Binding-site contacts:
Ligand atom O5 contacts residue ASN146 of chain 1.A at 2.3 Å (h-bond).
Ligand atom C5 contacts residue ILE313 of chain 1.A at 3.8 Å (hydrophobic).
Ligand atom C8 contacts residue VAL138 of chain 1.A at 3.8 Å (hydrophobic).
Ligand atom N2 contacts residue ASN146 of chain 1.A at 3.0 Å (h-bond).
Ligand atom O7 contacts residue PRO96 of chain 1.A at 3.9 Å.
Ligand atom C1 contacts residue ASN146 of chain 1.A at 1.4 Å.
Ligand atom C8 contacts residue LEU145 of chain 1.A at 3.7 Å (hydrophobic).
Ligand atom C3 contacts residue ASN146 of chain 1.A at 3.8 Å.
Ligand atom O7 contacts residue ASN244 of chain 1.A at 3.4 Å (h-bond).
Ligand atom O5 contacts residue SER314 of chain 1.A at 4.5 Å.
Ligand atom C7 contacts residue VAL138 of chain 1.A at 4.1 Å (hydrophobic).
Ligand atom O5 contacts residue ILE313 of chain 1.A at 4.4 Å.
Ligand atom C2 contacts residue SER314 of chain 1.A at 3.7 Å.
Ligand atom O6 contacts residue ILE313 of chain 1.A at 4.2 Å.
Ligand atom O7 contacts residue ASN146 of chain 1.A at 4.4 Å.
Ligand atom C8 contacts residue SER314 of chain 1.A at 3.9 Å.
Ligand atom C4 contacts residue ASN146 of chain 1.A at 4.1 Å.
Ligand atom C6 contacts residue ILE313 of chain 1.A at 4.2 Å (hydrophobic).
Ligand atom C7 contacts residue SER314 of chain 1.A at 3.9 Å.
Ligand atom C1 contacts residue SER314 of chain 1.A at 3.7 Å.
Ligand atom N2 contacts residue CYS312 of chain 1.A at 4.4 Å.
Ligand atom C2 contacts residue ASN146 of chain 1.A at 2.4 Å.
Ligand atom C7 contacts residue ASN146 of chain 1.A at 4.0 Å.
Ligand atom C8 contacts residue ASN244 of chain 1.A at 3.4 Å.
Ligand atom C3 contacts residue SER314 of chain 1.A at 3.9 Å.
Ligand atom O3 contacts residue CYS312 of chain 1.A at 3.2 Å (h-bond).
Ligand atom O7 contacts residue VAL138 of chain 1.A at 4.2 Å.
Ligand atom C3 contacts residue CYS312 of chain 1.A at 3.8 Å (hydrophobic).
Ligand atom C7 contacts residue ASN244 of chain 1.A at 3.8 Å.
Ligand atom N2 contacts residue SER314 of chain 1.A at 3.0 Å (h-bond).
Ligand atom C8 contacts residue PHE243 of chain 1.A at 4.1 Å (hydrophobic).
Ligand atom C5 contacts residue ASN146 of chain 1.A at 3.6 Å.
Ligand atom O6 contacts residue ASN146 of chain 1.A at 4.1 Å.

A protein and the small-molecule ligand that binds it are described below.
Small molecule (SMILES): CC(=O)N[C@@H]1[C@@H](O)[C@H](O)[C@@H](CO)O[C@H]1O

Sequence of chain 1.A:
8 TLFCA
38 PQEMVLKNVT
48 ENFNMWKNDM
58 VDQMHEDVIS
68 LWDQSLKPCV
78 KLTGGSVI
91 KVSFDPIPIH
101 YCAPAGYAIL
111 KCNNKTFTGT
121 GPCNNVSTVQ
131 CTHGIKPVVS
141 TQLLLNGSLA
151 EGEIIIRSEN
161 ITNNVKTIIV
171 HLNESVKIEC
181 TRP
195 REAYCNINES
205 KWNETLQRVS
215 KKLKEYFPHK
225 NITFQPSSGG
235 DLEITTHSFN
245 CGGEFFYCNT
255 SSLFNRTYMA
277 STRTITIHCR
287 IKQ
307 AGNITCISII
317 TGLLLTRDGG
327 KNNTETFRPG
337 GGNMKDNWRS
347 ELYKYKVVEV